Sequence of chain 1.BB:
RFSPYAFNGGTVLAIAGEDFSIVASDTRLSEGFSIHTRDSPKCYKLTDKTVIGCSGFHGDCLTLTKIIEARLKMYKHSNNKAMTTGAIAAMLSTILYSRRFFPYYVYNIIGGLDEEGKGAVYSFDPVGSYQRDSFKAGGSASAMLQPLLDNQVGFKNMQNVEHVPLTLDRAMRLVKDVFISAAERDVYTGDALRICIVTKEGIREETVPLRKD

Binding-site contacts:
Ligand atom C7 contacts residue GLY47 of chain 1.AB at 3.3 Å.
Ligand atom N22 contacts residue GLY47 of chain 1.AB at 2.8 Å (h-bond).
Ligand atom N22 contacts residue THR1 of chain 1.AB at 3.6 Å.
Ligand atom C24 contacts residue GLY47 of chain 1.AB at 3.4 Å.
Ligand atom C11 contacts residue ARG19 of chain 1.AB at 3.2 Å.
Ligand atom C8 contacts residue GLY47 of chain 1.AB at 3.6 Å.
Ligand atom N25 contacts residue THR21 of chain 1.AB at 2.8 Å (h-bond).
Ligand atom C26 contacts residue THR21 of chain 1.AB at 3.6 Å.
Ligand atom C42 contacts residue GLY47 of chain 1.AB at 3.5 Å.
Ligand atom C4 contacts residue VAL31 of chain 1.AB at 3.7 Å (hydrophobic).
Ligand atom C24 contacts residue THR21 of chain 1.AB at 3.6 Å.
Ligand atom C30 contacts residue ASP125 of chain 1.BB at 3.6 Å.
Ligand atom C10 contacts residue THR1 of chain 1.AB at 1.5 Å.
Ligand atom C11 contacts residue THR1 of chain 1.AB at 2.5 Å.
Ligand atom C12 contacts residue THR1 of chain 1.AB at 2.4 Å.
Ligand atom O49 contacts residue ALA20 of chain 1.AB at 3.2 Å.
Ligand atom O13 contacts residue THR21 of chain 1.AB at 3.5 Å (h-bond).
Ligand atom C9 contacts residue THR1 of chain 1.AB at 1.4 Å.
Ligand atom C26 contacts residue ALA49 of chain 1.AB at 3.6 Å (hydrophobic).
Ligand atom C3 contacts residue VAL31 of chain 1.AB at 3.5 Å (hydrophobic).
Ligand atom C32 contacts residue VAL127 of chain 1.BB at 3.6 Å (hydrophobic).
Ligand atom O13 contacts residue THR1 of chain 1.AB at 3.7 Å.
Ligand atom C11 contacts residue TYR169 of chain 1.AB at 3.1 Å (hydrophobic).
Ligand atom C10 contacts residue TYR169 of chain 1.AB at 3.5 Å (hydrophobic).
Ligand atom C8 contacts residue THR1 of chain 1.AB at 2.4 Å.
Ligand atom O21 contacts residue GLY47 of chain 1.AB at 3.0 Å (h-bond).
Ligand atom N28 contacts residue ASP125 of chain 1.BB at 3.1 Å (salt-bridge).
Ligand atom C4 contacts residue ALA49 of chain 1.AB at 3.6 Å (hydrophobic).
Ligand atom C23 contacts residue GLY47 of chain 1.AB at 3.5 Å.
Ligand atom C12 contacts residue TYR169 of chain 1.AB at 3.7 Å (hydrophobic).
Ligand atom C4 contacts residue ALA20 of chain 1.AB at 3.7 Å (hydrophobic).
Ligand atom O21 contacts residue THR1 of chain 1.AB at 2.3 Å (h-bond).
Ligand atom C42 contacts residue GLY48 of chain 1.AB at 3.7 Å.
Ligand atom O39 contacts residue ALA49 of chain 1.AB at 3.1 Å (h-bond).
Ligand atom C7 contacts residue THR1 of chain 1.AB at 2.6 Å.
Ligand atom C12 contacts residue SER130 of chain 1.AB at 3.7 Å.
Ligand atom C27 contacts residue THR21 of chain 1.AB at 3.5 Å.
Ligand atom C3 contacts residue ALA49 of chain 1.AB at 3.7 Å (hydrophobic).
Ligand atom C40 contacts residue THR21 of chain 1.AB at 3.5 Å.
Ligand atom O49 contacts residue THR21 of chain 1.AB at 3.0 Å (h-bond).

The small molecule below binds the protein below.
Small molecule (SMILES): COc1ccc(C[C@H](NC(=O)[C@H](C)NC(=O)CN2CCOCC2)C(=O)N[C@@H](Cc2ccccc2)[C@@H](O)[C@H](C)CO)cc1

Sequence of chain 1.AB:
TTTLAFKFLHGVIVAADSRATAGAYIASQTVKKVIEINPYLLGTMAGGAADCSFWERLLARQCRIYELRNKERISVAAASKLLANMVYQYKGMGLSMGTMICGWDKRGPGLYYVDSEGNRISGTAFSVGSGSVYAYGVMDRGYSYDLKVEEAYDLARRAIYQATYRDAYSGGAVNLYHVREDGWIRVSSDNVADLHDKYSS